Sequence of chain 1.A:
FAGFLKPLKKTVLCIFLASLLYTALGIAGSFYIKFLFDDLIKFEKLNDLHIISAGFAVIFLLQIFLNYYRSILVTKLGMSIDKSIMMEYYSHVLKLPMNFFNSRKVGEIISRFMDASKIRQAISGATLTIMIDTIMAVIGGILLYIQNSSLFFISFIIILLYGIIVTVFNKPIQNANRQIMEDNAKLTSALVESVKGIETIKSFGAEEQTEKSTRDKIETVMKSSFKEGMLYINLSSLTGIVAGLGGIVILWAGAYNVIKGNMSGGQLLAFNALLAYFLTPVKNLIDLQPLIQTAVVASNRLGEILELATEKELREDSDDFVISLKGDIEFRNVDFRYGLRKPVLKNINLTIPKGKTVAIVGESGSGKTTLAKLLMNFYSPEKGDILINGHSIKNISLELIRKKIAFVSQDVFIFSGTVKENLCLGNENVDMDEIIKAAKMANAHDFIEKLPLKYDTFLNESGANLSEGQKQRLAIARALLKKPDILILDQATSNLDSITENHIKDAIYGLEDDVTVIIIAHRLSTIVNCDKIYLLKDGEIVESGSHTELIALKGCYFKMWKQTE

A small-molecule ligand and the protein it binds are described below.
Small molecule (SMILES): Nc1ncnc2c1ncn2[C@@H]1O[C@H](COP(=O)(O)OP(=O)(O)OP(O)(O)=S)[C@@H](O)[C@H]1O

Sequence of chain 1.B:
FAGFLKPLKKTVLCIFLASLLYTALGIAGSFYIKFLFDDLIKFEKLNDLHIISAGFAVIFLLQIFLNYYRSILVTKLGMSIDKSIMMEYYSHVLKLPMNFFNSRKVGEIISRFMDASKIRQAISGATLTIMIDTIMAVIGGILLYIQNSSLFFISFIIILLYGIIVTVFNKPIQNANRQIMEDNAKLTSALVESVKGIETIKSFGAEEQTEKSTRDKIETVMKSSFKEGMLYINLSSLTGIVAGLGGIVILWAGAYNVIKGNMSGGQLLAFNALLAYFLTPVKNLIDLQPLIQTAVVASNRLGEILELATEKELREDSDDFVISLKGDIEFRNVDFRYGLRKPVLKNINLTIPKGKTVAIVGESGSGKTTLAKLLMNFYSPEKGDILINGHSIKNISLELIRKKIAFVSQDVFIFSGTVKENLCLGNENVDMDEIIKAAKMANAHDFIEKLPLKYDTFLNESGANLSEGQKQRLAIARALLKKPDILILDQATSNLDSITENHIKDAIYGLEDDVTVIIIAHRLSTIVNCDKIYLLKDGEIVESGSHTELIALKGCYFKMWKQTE

Binding-site contacts:
Ligand atom C6 contacts residue TYR498 of chain 1.A at 3.5 Å (hydrophobic).
Ligand atom O2A contacts residue GLU628 of chain 1.B at 3.0 Å (salt-bridge).
Ligand atom C5' contacts residue GLY525 of chain 1.A at 3.7 Å.
Ligand atom C6 contacts residue ALA624 of chain 1.B at 2.9 Å (hydrophobic).
Ligand atom N1 contacts residue TYR498 of chain 1.A at 3.2 Å.
Ligand atom O2B contacts residue THR529 of chain 1.A at 3.8 Å.
Ligand atom S1G contacts residue GLN570 of chain 1.A at 3.4 Å.
Ligand atom O3A contacts residue SER524 of chain 1.A at 3.2 Å.
Ligand atom O2A contacts residue SER524 of chain 1.A at 3.1 Å.
Ligand atom PA contacts residue GLY525 of chain 1.A at 3.6 Å.
Ligand atom N6 contacts residue ALA624 of chain 1.B at 2.9 Å (h-bond).
Ligand atom PA contacts residue SER524 of chain 1.A at 3.9 Å.
Ligand atom N6 contacts residue ASN625 of chain 1.B at 3.7 Å.
Ligand atom O2A contacts residue SER627 of chain 1.B at 3.1 Å.
Ligand atom S1G contacts residue GLU628 of chain 1.B at 3.4 Å.
Ligand atom O1B contacts residue GLU523 of chain 1.A at 3.4 Å (salt-bridge).
Ligand atom O3' contacts residue THR530 of chain 1.A at 3.5 Å (h-bond).
Ligand atom O1B contacts residue LYS528 of chain 1.A at 3.2 Å.
Ligand atom C2 contacts residue ALA624 of chain 1.B at 3.9 Å (hydrophobic).
Ligand atom O3G contacts residue ILE680 of chain 1.A at 3.0 Å (h-bond).
Ligand atom PB contacts residue LYS528 of chain 1.A at 3.7 Å.
Ligand atom O1A contacts residue GLU628 of chain 1.B at 3.4 Å.
Ligand atom O2B contacts residue LYS528 of chain 1.A at 3.2 Å.
Ligand atom C5' contacts residue LEU626 of chain 1.B at 3.8 Å (hydrophobic).
Ligand atom O3' contacts residue THR529 of chain 1.A at 3.4 Å (h-bond).
Ligand atom O2A contacts residue GLY525 of chain 1.A at 3.1 Å (h-bond).
Ligand atom C5 contacts residue ALA624 of chain 1.B at 3.5 Å (hydrophobic).
Ligand atom N1 contacts residue ALA624 of chain 1.B at 3.1 Å (h-bond).
Ligand atom O1B contacts residue ILE680 of chain 1.A at 3.6 Å.
Ligand atom O3B contacts residue SER524 of chain 1.A at 3.7 Å.
Ligand atom O2B contacts residue ILE680 of chain 1.A at 3.8 Å.
Ligand atom N7 contacts residue ASN625 of chain 1.B at 3.2 Å.
Ligand atom C2 contacts residue TYR498 of chain 1.A at 3.6 Å (hydrophobic).
Ligand atom O3' contacts residue GLY527 of chain 1.A at 3.6 Å.
Ligand atom O3A contacts residue GLY525 of chain 1.A at 3.0 Å (h-bond).
Ligand atom N6 contacts residue TYR498 of chain 1.A at 3.6 Å.
Ligand atom O3G contacts residue GLN651 of chain 1.A at 3.7 Å.
Ligand atom PB contacts residue SER524 of chain 1.A at 3.7 Å.
Ligand atom O3' contacts residue LYS528 of chain 1.A at 3.6 Å.
Ligand atom O1B contacts residue SER524 of chain 1.A at 3.4 Å.